Sequence of chain 1.I:
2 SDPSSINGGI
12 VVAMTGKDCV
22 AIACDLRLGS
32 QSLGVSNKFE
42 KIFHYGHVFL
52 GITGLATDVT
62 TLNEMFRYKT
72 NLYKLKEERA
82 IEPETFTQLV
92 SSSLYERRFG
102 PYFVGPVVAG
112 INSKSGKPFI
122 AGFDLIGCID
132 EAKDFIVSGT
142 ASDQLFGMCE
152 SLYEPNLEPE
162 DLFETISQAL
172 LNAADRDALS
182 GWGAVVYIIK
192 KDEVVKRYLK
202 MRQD

Binding-site contacts:
Ligand atom C21 contacts residue SER32 of chain 1.H at 3.7 Å.
Ligand atom N14 contacts residue THR1 of chain 1.H at 3.7 Å.
Ligand atom S5 contacts residue ASP125 of chain 1.I at 3.7 Å.
Ligand atom S27 contacts residue THR1 of chain 1.H at 3.3 Å (h-bond).
Ligand atom C42 contacts residue GLU22 of chain 1.H at 3.8 Å.
Ligand atom O30 contacts residue THR1 of chain 1.H at 2.4 Å (h-bond).
Ligand atom C28 contacts residue THR1 of chain 1.H at 3.7 Å.
Ligand atom C40 contacts residue ASP125 of chain 1.I at 3.5 Å.
Ligand atom O31 contacts residue ALA20 of chain 1.H at 3.8 Å.
Ligand atom N8 contacts residue ASP125 of chain 1.I at 3.5 Å (salt-bridge).
Ligand atom C24 contacts residue ALA49 of chain 1.H at 3.6 Å (hydrophobic).
Ligand atom C3 contacts residue LEU126 of chain 1.I at 3.7 Å (hydrophobic).
Ligand atom N22 contacts residue ASP53 of chain 1.H at 2.5 Å (salt-bridge).
Ligand atom O36 contacts residue GLY47 of chain 1.H at 3.4 Å (h-bond).
Ligand atom C23 contacts residue ALA49 of chain 1.H at 3.6 Å (hydrophobic).
Ligand atom C9 contacts residue THR21 of chain 1.H at 3.8 Å.
Ligand atom C18 contacts residue GLY45 of chain 1.H at 3.6 Å.
Ligand atom C20 contacts residue ALA49 of chain 1.H at 3.8 Å (hydrophobic).
Ligand atom C43 contacts residue CYS129 of chain 1.I at 3.9 Å (hydrophobic).
Ligand atom O30 contacts residue SER129 of chain 1.H at 2.9 Å (h-bond).
Ligand atom N14 contacts residue GLY47 of chain 1.H at 3.3 Å (h-bond).
Ligand atom O29 contacts residue GLY47 of chain 1.H at 3.7 Å.
Ligand atom C26 contacts residue GLY47 of chain 1.H at 3.5 Å.
Ligand atom C23 contacts residue CYS31 of chain 1.H at 3.6 Å (hydrophobic).
Ligand atom C12 contacts residue GLY47 of chain 1.H at 3.9 Å.
Ligand atom C16 contacts residue THR1 of chain 1.H at 2.8 Å.
Ligand atom O30 contacts residue GLY128 of chain 1.H at 3.5 Å.
Ligand atom C18 contacts residue LYS33 of chain 1.H at 3.9 Å.
Ligand atom O31 contacts residue THR21 of chain 1.H at 3.0 Å (h-bond).
Ligand atom C12 contacts residue THR21 of chain 1.H at 3.8 Å.
Ligand atom N11 contacts residue THR21 of chain 1.H at 3.0 Å (h-bond).
Ligand atom C4 contacts residue LEU126 of chain 1.I at 3.3 Å (hydrophobic).
Ligand atom O44 contacts residue GLU22 of chain 1.H at 3.3 Å.
Ligand atom C10 contacts residue THR21 of chain 1.H at 3.9 Å.
Ligand atom C42 contacts residue THR21 of chain 1.H at 3.6 Å.
Ligand atom C26 contacts residue THR1 of chain 1.H at 2.6 Å.
Ligand atom C15 contacts residue THR1 of chain 1.H at 2.4 Å.
Ligand atom C25 contacts residue THR1 of chain 1.H at 1.5 Å.
Ligand atom O39 contacts residue ALA49 of chain 1.H at 3.3 Å (h-bond).
Ligand atom C17 contacts residue ALA49 of chain 1.H at 3.9 Å (hydrophobic).

The protein below binds the small molecule below.
Small molecule (SMILES): COC[C@H](NC(=O)[C@H](CC(C)C)NC(=O)c1cnc(C)s1)C(=O)N[C@H](CCS(C)(=O)=O)Cc1ccc(CN)cc1

Sequence of chain 1.H:
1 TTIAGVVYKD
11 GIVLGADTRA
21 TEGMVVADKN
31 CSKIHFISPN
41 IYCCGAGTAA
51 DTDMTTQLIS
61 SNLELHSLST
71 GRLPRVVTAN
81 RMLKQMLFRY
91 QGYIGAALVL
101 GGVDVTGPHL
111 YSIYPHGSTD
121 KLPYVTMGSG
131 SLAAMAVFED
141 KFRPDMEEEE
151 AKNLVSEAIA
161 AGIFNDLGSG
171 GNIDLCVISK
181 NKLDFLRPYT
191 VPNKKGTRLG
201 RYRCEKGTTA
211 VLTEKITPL

Sequence of chain 1.Z:
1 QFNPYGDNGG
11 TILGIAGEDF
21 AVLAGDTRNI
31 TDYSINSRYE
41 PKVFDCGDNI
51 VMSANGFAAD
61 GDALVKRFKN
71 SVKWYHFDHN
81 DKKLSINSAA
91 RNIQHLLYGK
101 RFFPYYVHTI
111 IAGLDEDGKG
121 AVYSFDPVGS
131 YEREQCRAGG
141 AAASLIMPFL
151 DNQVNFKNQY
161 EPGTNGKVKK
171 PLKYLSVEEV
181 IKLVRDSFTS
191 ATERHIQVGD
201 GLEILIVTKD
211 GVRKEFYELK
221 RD